Sequence of chain 1.A:
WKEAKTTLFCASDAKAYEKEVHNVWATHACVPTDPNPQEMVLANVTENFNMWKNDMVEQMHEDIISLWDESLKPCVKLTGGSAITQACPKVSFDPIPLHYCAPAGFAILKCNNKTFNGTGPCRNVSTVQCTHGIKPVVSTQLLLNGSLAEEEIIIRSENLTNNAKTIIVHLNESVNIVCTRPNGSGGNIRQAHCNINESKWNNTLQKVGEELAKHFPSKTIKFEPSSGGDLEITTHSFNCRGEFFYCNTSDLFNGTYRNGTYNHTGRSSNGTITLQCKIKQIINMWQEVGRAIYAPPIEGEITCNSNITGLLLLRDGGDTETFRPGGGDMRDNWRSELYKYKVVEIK

Binding-site contacts:
Ligand atom C8 contacts residue ASN142 of chain 1.A at 4.3 Å.
Ligand atom C8 contacts residue SER182 of chain 1.A at 3.8 Å.
Ligand atom C1 contacts residue ASN142 of chain 1.A at 1.4 Å.
Ligand atom C5 contacts residue ASN142 of chain 1.A at 3.7 Å.
Ligand atom O7 contacts residue ILE180 of chain 1.A at 4.5 Å.
Ligand atom C8 contacts residue ARG181 of chain 1.A at 4.5 Å.
Ligand atom C4 contacts residue ASN142 of chain 1.A at 4.3 Å.
Ligand atom C7 contacts residue ASN142 of chain 1.A at 3.2 Å.
Ligand atom C6 contacts residue THR144 of chain 1.A at 4.1 Å.
Ligand atom C8 contacts residue LEU185 of chain 1.A at 3.9 Å (hydrophobic).
Ligand atom O7 contacts residue HIS244 of chain 1.A at 3.7 Å.
Ligand atom O6 contacts residue THR144 of chain 1.A at 4.5 Å.
Ligand atom C1 contacts residue THR144 of chain 1.A at 3.9 Å.
Ligand atom C8 contacts residue ILE180 of chain 1.A at 3.8 Å (hydrophobic).
Ligand atom O5 contacts residue ASN142 of chain 1.A at 2.5 Å (h-bond).
Ligand atom C3 contacts residue THR144 of chain 1.A at 4.5 Å.
Ligand atom C6 contacts residue PRO146 of chain 1.A at 4.5 Å (hydrophobic).
Ligand atom C5 contacts residue THR144 of chain 1.A at 3.7 Å.
Ligand atom N2 contacts residue ASN142 of chain 1.A at 2.8 Å (h-bond).
Ligand atom C7 contacts residue ILE180 of chain 1.A at 4.4 Å (hydrophobic).
Ligand atom O7 contacts residue ASN142 of chain 1.A at 3.2 Å (h-bond).
Ligand atom C2 contacts residue ASN142 of chain 1.A at 2.5 Å.
Ligand atom C3 contacts residue ASN142 of chain 1.A at 3.8 Å.
Ligand atom O5 contacts residue THR144 of chain 1.A at 3.7 Å.

A protein and the small-molecule ligand that binds it are described below.
Small molecule (SMILES): CC(=O)N[C@@H]1[C@@H](O)[C@H](O)[C@@H](CO)O[C@H]1O